The protein below binds the small molecule below.
Small molecule (SMILES): CC(=O)N[C@H]1[C@H]([C@H](O)[C@H](O)CO)O[C@@](O)(C(=O)O)C[C@@H]1O

Sequence of chain 3.B:
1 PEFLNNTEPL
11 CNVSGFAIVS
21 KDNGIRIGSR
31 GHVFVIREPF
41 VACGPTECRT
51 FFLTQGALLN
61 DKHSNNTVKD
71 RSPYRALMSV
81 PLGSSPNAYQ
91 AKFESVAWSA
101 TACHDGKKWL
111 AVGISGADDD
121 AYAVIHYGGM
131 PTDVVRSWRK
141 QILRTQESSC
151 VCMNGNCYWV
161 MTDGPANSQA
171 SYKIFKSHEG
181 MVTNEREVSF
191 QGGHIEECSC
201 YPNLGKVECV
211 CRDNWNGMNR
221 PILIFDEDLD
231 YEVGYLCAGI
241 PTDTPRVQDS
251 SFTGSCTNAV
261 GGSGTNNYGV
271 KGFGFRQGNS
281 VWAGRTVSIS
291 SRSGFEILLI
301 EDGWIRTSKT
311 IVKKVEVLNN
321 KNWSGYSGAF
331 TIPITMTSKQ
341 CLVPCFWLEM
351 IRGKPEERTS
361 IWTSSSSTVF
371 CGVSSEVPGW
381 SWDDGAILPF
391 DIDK

Binding-site contacts:
Ligand atom C9 contacts residue ALA166 of chain 3.B at 3.6 Å (hydrophobic).
Ligand atom O6 contacts residue ARG212 of chain 3.B at 3.5 Å (salt-bridge).
Ligand atom O8 contacts residue GLU197 of chain 3.B at 3.6 Å.
Ligand atom O9 contacts residue GLU196 of chain 3.B at 2.6 Å (salt-bridge).
Ligand atom O9 contacts residue ALA166 of chain 3.B at 3.4 Å.
Ligand atom O4 contacts residue GLU38 of chain 3.B at 3.1 Å (salt-bridge).
Ligand atom C4 contacts residue TYR326 of chain 3.B at 3.5 Å (hydrophobic).
Ligand atom O1B contacts residue ARG37 of chain 3.B at 2.9 Å (salt-bridge).
Ligand atom O1A contacts residue ARG292 of chain 3.B at 2.9 Å (salt-bridge).
Ligand atom C2 contacts residue TYR326 of chain 3.B at 3.1 Å (hydrophobic).
Ligand atom C5 contacts residue ASP70 of chain 3.B at 3.7 Å.
Ligand atom O8 contacts residue GLU196 of chain 3.B at 2.8 Å (salt-bridge).
Ligand atom C8 contacts residue GLU196 of chain 3.B at 3.6 Å.
Ligand atom O9 contacts residue ARG144 of chain 3.B at 3.3 Å (salt-bridge).
Ligand atom O10 contacts residue ASP70 of chain 3.B at 3.6 Å.
Ligand atom C1 contacts residue TYR326 of chain 3.B at 3.0 Å (hydrophobic).
Ligand atom O6 contacts residue TYR326 of chain 3.B at 2.8 Å (h-bond).
Ligand atom C3 contacts residue GLU38 of chain 3.B at 3.6 Å.
Ligand atom C3 contacts residue ARG37 of chain 3.B at 3.8 Å.
Ligand atom O1A contacts residue ARG212 of chain 3.B at 3.1 Å (salt-bridge).
Ligand atom C1 contacts residue ARG292 of chain 3.B at 3.7 Å.
Ligand atom O10 contacts residue ARG71 of chain 3.B at 2.9 Å (salt-bridge).
Ligand atom O6 contacts residue GLU197 of chain 3.B at 3.6 Å.
Ligand atom C9 contacts residue GLU196 of chain 3.B at 3.3 Å.
Ligand atom O1B contacts residue TYR326 of chain 3.B at 3.4 Å (h-bond).
Ligand atom C8 contacts residue ARG212 of chain 3.B at 3.7 Å.
Ligand atom C3 contacts residue TYR326 of chain 3.B at 3.2 Å (hydrophobic).
Ligand atom C4 contacts residue GLU38 of chain 3.B at 3.7 Å.
Ligand atom O1A contacts residue TYR326 of chain 3.B at 3.2 Å (h-bond).
Ligand atom C2 contacts residue ASP70 of chain 3.B at 3.6 Å.
Ligand atom O2 contacts residue ASP70 of chain 3.B at 2.6 Å (salt-bridge).
Ligand atom C3 contacts residue ASP70 of chain 3.B at 3.5 Å.
Ligand atom O4 contacts residue ASP70 of chain 3.B at 3.6 Å.
Ligand atom C6 contacts residue GLU197 of chain 3.B at 3.5 Å.
Ligand atom O8 contacts residue ARG212 of chain 3.B at 3.6 Å (salt-bridge).
Ligand atom C6 contacts residue TYR326 of chain 3.B at 3.6 Å (hydrophobic).
Ligand atom C9 contacts residue ASN214 of chain 3.B at 3.5 Å.
Ligand atom O1B contacts residue ARG292 of chain 3.B at 3.0 Å (salt-bridge).
Ligand atom C11 contacts residue TRP98 of chain 3.B at 3.8 Å (hydrophobic).
Ligand atom O1A contacts residue TYR268 of chain 3.B at 3.5 Å (h-bond).